Binding-site contacts:
Ligand atom C27 contacts residue PHE195 of chain 1.A at 4.3 Å (hydrophobic).
Ligand atom C1 contacts residue ERG1 of chain 1.J at 3.8 Å.
Ligand atom O1 contacts residue TYR46 of chain 1.B at 4.4 Å.
Ligand atom C5 contacts residue TYR46 of chain 1.B at 4.4 Å (hydrophobic).
Ligand atom C14 contacts residue ERG1 of chain 1.J at 4.2 Å.
Ligand atom C9 contacts residue ERG1 of chain 1.J at 4.0 Å.
Ligand atom C26 contacts residue PHE195 of chain 1.A at 3.6 Å (hydrophobic).
Ligand atom C27 contacts residue THR194 of chain 1.A at 4.3 Å.
Ligand atom C4 contacts residue TYR46 of chain 1.B at 4.3 Å (hydrophobic).
Ligand atom C3 contacts residue TYR46 of chain 1.B at 3.9 Å (hydrophobic).
Ligand atom C12 contacts residue ERG1 of chain 1.J at 3.9 Å.
Ligand atom C11 contacts residue ERG1 of chain 1.J at 4.0 Å.
Ligand atom C21 contacts residue ERG1 of chain 1.J at 4.1 Å.
Ligand atom C25 contacts residue THR194 of chain 1.A at 4.3 Å.
Ligand atom C6 contacts residue THR43 of chain 1.B at 4.0 Å.
Ligand atom C26 contacts residue THR194 of chain 1.A at 4.1 Å.
Ligand atom C26 contacts residue VAL199 of chain 1.A at 3.7 Å (hydrophobic).
Ligand atom C21 contacts residue LEU202 of chain 1.A at 4.5 Å (hydrophobic).
Ligand atom C15 contacts residue THR43 of chain 1.B at 4.5 Å.
Ligand atom C7 contacts residue THR43 of chain 1.B at 3.6 Å.

Sequence of chain 1.A:
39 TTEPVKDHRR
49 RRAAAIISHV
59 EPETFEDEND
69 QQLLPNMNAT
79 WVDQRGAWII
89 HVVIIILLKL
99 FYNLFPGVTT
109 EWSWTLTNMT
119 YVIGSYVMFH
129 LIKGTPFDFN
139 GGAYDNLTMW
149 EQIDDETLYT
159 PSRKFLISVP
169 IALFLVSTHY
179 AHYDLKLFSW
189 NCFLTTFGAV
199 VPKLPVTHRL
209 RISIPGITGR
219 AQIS

The small molecule below binds the protein below.
Small molecule (SMILES): CC(C)[C@@H](C)/C=C/[C@@H](C)[C@H]1CC[C@H]2C3=CC=C4C[C@@H](O)CC[C@]4(C)[C@H]3CC[C@]12C

Sequence of chain 1.B:
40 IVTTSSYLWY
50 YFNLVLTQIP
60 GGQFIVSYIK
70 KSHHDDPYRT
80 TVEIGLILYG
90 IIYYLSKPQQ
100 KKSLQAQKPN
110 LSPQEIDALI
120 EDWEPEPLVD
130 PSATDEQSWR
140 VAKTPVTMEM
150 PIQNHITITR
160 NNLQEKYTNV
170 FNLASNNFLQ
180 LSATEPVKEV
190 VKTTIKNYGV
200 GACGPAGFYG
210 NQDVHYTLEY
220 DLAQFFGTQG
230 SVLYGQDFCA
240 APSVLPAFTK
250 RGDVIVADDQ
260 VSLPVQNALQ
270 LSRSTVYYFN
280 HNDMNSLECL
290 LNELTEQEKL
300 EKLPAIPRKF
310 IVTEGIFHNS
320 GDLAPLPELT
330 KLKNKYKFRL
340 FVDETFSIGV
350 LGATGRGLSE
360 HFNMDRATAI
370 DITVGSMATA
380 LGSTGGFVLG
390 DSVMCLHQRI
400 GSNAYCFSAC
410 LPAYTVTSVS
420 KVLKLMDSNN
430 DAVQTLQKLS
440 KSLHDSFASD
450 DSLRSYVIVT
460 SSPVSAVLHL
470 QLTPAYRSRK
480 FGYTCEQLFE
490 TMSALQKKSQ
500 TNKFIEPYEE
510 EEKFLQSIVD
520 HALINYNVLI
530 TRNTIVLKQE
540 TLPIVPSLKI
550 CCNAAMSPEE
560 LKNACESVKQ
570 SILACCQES